Sequence of chain 32.E:
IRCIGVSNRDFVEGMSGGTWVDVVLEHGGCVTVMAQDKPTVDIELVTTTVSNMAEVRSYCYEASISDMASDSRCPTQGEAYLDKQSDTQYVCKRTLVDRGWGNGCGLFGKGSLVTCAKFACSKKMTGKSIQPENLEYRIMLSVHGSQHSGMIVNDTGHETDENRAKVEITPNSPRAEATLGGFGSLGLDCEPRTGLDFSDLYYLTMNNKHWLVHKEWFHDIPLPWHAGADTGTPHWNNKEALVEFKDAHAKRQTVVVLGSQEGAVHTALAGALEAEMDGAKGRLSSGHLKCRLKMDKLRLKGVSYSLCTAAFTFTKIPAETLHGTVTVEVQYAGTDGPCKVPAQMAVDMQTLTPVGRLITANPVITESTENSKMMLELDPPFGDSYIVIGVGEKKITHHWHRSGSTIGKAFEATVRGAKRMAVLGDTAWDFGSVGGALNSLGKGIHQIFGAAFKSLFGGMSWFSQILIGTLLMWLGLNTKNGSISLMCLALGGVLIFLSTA

This protein binds this small molecule.
Small molecule (SMILES): CC(=O)N[C@H]1[C@H](O[C@H]2[C@H](O)[C@@H](NC(C)=O)CO[C@@H]2CO)O[C@H](CO)[C@@H](O)[C@@H]1O

Binding-site contacts:
Ligand atom C3 contacts residue ASN154 of chain 32.E at 3.6 Å.
Ligand atom C1 contacts residue ASN154 of chain 32.E at 2.9 Å.
Ligand atom C7 contacts residue ASN154 of chain 32.E at 2.0 Å.
Ligand atom C8 contacts residue GLY150 of chain 32.E at 3.5 Å.
Ligand atom N2 contacts residue ASN154 of chain 32.E at 1.4 Å (h-bond).
Ligand atom O5 contacts residue THR156 of chain 32.E at 3.2 Å (h-bond).
Ligand atom C2 contacts residue ASN154 of chain 32.E at 2.6 Å.
Ligand atom O7 contacts residue MET151 of chain 32.E at 3.6 Å.
Ligand atom C8 contacts residue ASN154 of chain 32.E at 2.4 Å.
Ligand atom O3 contacts residue ASN154 of chain 32.E at 4.1 Å.
Ligand atom O6 contacts residue THR156 of chain 32.E at 3.5 Å (h-bond).
Ligand atom O5 contacts residue ASN154 of chain 32.E at 4.2 Å.
Ligand atom C6 contacts residue THR156 of chain 32.E at 4.4 Å.
Ligand atom C7 contacts residue GLY150 of chain 32.E at 3.9 Å.
Ligand atom C7 contacts residue MET151 of chain 32.E at 4.3 Å (hydrophobic).
Ligand atom C5 contacts residue THR156 of chain 32.E at 3.8 Å.
Ligand atom O7 contacts residue ASN154 of chain 32.E at 3.2 Å (h-bond).
Ligand atom C8 contacts residue VAL153 of chain 32.E at 4.3 Å (hydrophobic).
Ligand atom C1 contacts residue THR156 of chain 32.E at 3.4 Å.
Ligand atom O7 contacts residue GLY150 of chain 32.E at 3.7 Å.